Sequence of chain 1.B:
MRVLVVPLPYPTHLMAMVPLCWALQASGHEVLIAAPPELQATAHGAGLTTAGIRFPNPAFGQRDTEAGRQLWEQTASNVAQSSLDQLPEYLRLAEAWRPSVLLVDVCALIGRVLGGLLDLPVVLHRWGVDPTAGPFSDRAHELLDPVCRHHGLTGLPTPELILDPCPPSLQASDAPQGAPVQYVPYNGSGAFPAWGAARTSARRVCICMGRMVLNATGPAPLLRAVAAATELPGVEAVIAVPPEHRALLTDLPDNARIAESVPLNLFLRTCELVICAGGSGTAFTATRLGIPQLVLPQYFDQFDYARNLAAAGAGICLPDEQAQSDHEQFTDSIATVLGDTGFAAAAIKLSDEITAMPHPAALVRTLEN

A protein and the small-molecule ligand that binds it are described below.
Small molecule (SMILES): OC[C@H]1O[C@@H](O)[C@H](O)[C@@H](O)[C@@H]1O

Binding-site contacts:
Ligand atom C2 contacts residue ARG79 of chain 1.B at 3.8 Å.
Ligand atom C3 contacts residue ASP80 of chain 1.B at 3.5 Å.
Ligand atom O2 contacts residue ARG79 of chain 1.B at 2.7 Å (salt-bridge).
Ligand atom C2 contacts residue GLY77 of chain 1.B at 3.8 Å.
Ligand atom O1 contacts residue ARG79 of chain 1.B at 3.0 Å (salt-bridge).
Ligand atom O2 contacts residue GLY77 of chain 1.B at 3.0 Å (h-bond).
Ligand atom C3 contacts residue GLY77 of chain 1.B at 4.1 Å.
Ligand atom O5 contacts residue ARG323 of chain 1.B at 4.4 Å.
Ligand atom C1 contacts residue ARG323 of chain 1.B at 3.8 Å.
Ligand atom C1 contacts residue ASP320 of chain 1.B at 3.3 Å.
Ligand atom C2 contacts residue GLN78 of chain 1.B at 4.5 Å.
Ligand atom O5 contacts residue ASP320 of chain 1.B at 3.9 Å.
Ligand atom O6 contacts residue SER189 of chain 1.B at 2.9 Å (h-bond).
Ligand atom C1 contacts residue GLY77 of chain 1.B at 3.9 Å.
Ligand atom O3 contacts residue GLN78 of chain 1.B at 4.0 Å.
Ligand atom C3 contacts residue ARG79 of chain 1.B at 3.9 Å.
Ligand atom C6 contacts residue SER189 of chain 1.B at 4.2 Å.
Ligand atom C3 contacts residue GLN78 of chain 1.B at 4.4 Å.
Ligand atom O2 contacts residue GLN78 of chain 1.B at 3.4 Å.
Ligand atom O5 contacts residue ARG79 of chain 1.B at 4.3 Å.
Ligand atom O3 contacts residue ASP80 of chain 1.B at 2.8 Å (salt-bridge).
Ligand atom O1 contacts residue ARG323 of chain 1.B at 4.1 Å.
Ligand atom O4 contacts residue ASP80 of chain 1.B at 4.1 Å.
Ligand atom O1 contacts residue ASP320 of chain 1.B at 2.6 Å (salt-bridge).
Ligand atom C1 contacts residue ARG79 of chain 1.B at 3.9 Å.
Ligand atom O3 contacts residue ARG79 of chain 1.B at 3.3 Å (salt-bridge).
Ligand atom C4 contacts residue ASP80 of chain 1.B at 4.5 Å.